Sequence of chain 8.A:
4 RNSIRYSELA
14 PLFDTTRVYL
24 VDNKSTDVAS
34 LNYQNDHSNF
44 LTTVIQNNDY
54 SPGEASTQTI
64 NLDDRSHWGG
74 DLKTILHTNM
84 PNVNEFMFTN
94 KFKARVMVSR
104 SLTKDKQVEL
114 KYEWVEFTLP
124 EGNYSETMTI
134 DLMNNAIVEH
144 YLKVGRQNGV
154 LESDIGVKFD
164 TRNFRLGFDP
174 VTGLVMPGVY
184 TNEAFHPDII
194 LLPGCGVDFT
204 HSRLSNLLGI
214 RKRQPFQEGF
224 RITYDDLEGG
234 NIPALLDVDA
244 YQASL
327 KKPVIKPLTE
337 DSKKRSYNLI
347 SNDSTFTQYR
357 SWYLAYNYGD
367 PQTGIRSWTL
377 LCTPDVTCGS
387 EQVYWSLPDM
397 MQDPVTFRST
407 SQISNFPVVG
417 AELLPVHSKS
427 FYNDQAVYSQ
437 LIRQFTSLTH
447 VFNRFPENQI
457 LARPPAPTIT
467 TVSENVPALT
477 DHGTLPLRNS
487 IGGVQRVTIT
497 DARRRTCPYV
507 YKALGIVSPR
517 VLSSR

A protein and the small-molecule ligand that binds it are described below.
Small molecule (SMILES): CC(C)[C@H](NC(=O)[C@@H]1CCCN1C(=O)[C@H](CC(N)=O)NC(=O)[C@H](Cc1ccccc1)NC(=O)[C@@H](N)[C@@H](C)O)C(=O)N[C@@H](Cc1ccc(O)cc1)C(=O)N1CCC[C@H]1C(=O)N[C@@H](Cc1ccc(O)cc1)C(=O)N[C@@H](CC(=O)O)C(=O)N[C@H](C=O)[C@@H](C)O

Binding-site contacts:
Ligand atom CG1 contacts residue ARG450 of chain 8.A at 3.4 Å.
Ligand atom CE2 contacts residue MET179 of chain 8.B at 3.9 Å (hydrophobic).
Ligand atom C contacts residue ARG149 of chain 8.A at 3.8 Å.
Ligand atom CG contacts residue GLU155 of chain 8.A at 3.8 Å.
Ligand atom CB contacts residue ARG450 of chain 8.A at 3.6 Å.
Ligand atom CE2 contacts residue MET179 of chain 8.B at 3.7 Å (hydrophobic).
Ligand atom C contacts residue HIS446 of chain 8.A at 3.4 Å.
Ligand atom OH contacts residue MET179 of chain 8.B at 3.3 Å (h-bond).
Ligand atom CG1 contacts residue PHE451 of chain 8.A at 3.4 Å (hydrophobic).
Ligand atom OH contacts residue HIS446 of chain 8.A at 3.1 Å (h-bond).
Ligand atom O contacts residue HIS446 of chain 8.A at 2.8 Å.
Ligand atom O contacts residue ARG149 of chain 8.A at 2.6 Å (salt-bridge).
Ligand atom N contacts residue LYS328 of chain 8.B at 3.8 Å.
Ligand atom CB contacts residue LYS339 of chain 8.A at 2.9 Å.
Ligand atom CG2 contacts residue LEU145 of chain 8.A at 3.8 Å (hydrophobic).
Ligand atom CZ contacts residue HIS446 of chain 8.A at 3.7 Å.
Ligand atom OH contacts residue THR445 of chain 8.A at 3.2 Å.
Ligand atom CD contacts residue ARG450 of chain 8.A at 2.9 Å.
Ligand atom CE1 contacts residue ARG149 of chain 8.A at 3.6 Å.
Ligand atom CG contacts residue ARG450 of chain 8.A at 3.5 Å.
Ligand atom ND2 contacts residue GLU155 of chain 8.A at 3.1 Å (salt-bridge).
Ligand atom CB contacts residue GLN245 of chain 8.B at 3.6 Å.
Ligand atom CZ contacts residue ASP172 of chain 8.B at 3.6 Å.
Ligand atom CA contacts residue LYS339 of chain 8.A at 3.1 Å.
Ligand atom CZ contacts residue ARG149 of chain 8.A at 3.8 Å.
Ligand atom CE1 contacts residue THR445 of chain 8.A at 3.3 Å.
Ligand atom OD1 contacts residue LYS339 of chain 8.A at 2.9 Å (salt-bridge).
Ligand atom OH contacts residue LEU239 of chain 8.B at 3.8 Å.
Ligand atom CG1 contacts residue GLU155 of chain 8.A at 3.8 Å.
Ligand atom OD1 contacts residue GLU155 of chain 8.A at 3.8 Å.
Ligand atom CZ contacts residue THR445 of chain 8.A at 3.4 Å.
Ligand atom CG contacts residue LYS339 of chain 8.A at 3.8 Å.
Ligand atom CG contacts residue TYR244 of chain 8.B at 3.2 Å (hydrophobic).
Ligand atom CG contacts residue PRO452 of chain 8.A at 3.5 Å (hydrophobic).
Ligand atom CE2 contacts residue HIS446 of chain 8.A at 3.5 Å.
Ligand atom CD1 contacts residue PRO180 of chain 8.B at 3.4 Å (hydrophobic).
Ligand atom CE1 contacts residue PRO180 of chain 8.B at 3.2 Å (hydrophobic).
Ligand atom CG2 contacts residue GLU155 of chain 8.A at 3.7 Å.
Ligand atom O contacts residue ARG450 of chain 8.A at 3.3 Å (salt-bridge).
Ligand atom OD2 contacts residue LYS339 of chain 8.A at 3.6 Å.

Sequence of chain 8.B:
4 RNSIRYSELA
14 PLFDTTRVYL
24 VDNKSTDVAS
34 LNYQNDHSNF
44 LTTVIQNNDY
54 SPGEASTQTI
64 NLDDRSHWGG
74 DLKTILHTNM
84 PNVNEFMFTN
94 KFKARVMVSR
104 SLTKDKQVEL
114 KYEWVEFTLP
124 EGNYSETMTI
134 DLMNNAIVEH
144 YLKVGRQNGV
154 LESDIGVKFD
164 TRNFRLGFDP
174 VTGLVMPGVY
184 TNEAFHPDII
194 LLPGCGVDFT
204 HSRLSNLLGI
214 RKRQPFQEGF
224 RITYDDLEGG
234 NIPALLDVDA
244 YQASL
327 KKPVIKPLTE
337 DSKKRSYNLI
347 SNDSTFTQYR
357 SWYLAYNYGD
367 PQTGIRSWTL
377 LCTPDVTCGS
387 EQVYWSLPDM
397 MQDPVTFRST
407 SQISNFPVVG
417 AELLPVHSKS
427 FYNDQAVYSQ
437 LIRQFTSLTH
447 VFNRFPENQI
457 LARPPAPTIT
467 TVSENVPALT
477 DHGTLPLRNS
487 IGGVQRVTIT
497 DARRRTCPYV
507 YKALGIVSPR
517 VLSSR